Sequence of chain 1.C:
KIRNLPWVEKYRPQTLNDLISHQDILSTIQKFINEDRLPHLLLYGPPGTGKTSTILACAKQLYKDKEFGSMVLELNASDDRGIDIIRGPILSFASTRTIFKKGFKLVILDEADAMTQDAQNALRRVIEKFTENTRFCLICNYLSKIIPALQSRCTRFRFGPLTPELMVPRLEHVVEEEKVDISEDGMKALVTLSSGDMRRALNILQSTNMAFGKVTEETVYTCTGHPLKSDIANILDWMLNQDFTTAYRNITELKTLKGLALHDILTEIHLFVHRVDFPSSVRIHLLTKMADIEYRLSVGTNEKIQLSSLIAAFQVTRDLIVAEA

Sequence of chain 1.D:
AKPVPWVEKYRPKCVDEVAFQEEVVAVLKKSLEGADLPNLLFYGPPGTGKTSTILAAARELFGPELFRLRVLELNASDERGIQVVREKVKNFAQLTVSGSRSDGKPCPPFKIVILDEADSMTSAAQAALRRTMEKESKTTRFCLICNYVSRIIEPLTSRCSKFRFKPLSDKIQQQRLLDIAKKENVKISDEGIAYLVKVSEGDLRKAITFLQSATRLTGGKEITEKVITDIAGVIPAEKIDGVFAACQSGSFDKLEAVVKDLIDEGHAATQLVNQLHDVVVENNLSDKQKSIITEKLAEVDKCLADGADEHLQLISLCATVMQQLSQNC

Binding-site contacts:
Ligand atom O2A contacts residue SER68 of chain 1.C at 2.7 Å (h-bond).
Ligand atom O2' contacts residue VAL23 of chain 1.C at 3.2 Å (h-bond).
Ligand atom PG contacts residue ARG164 of chain 1.D at 3.5 Å.
Ligand atom O2A contacts residue GLY65 of chain 1.C at 3.4 Å.
Ligand atom C5' contacts residue ARG214 of chain 1.C at 3.3 Å.
Ligand atom O2G contacts residue PRO62 of chain 1.C at 3.6 Å.
Ligand atom O2G contacts residue LYS66 of chain 1.C at 2.9 Å (salt-bridge).
Ligand atom O2' contacts residue TYR26 of chain 1.C at 2.5 Å (h-bond).
Ligand atom O1A contacts residue GLU168 of chain 1.D at 2.9 Å (salt-bridge).
Ligand atom N7 contacts residue GLY63 of chain 1.C at 3.4 Å (h-bond).
Ligand atom O3B contacts residue GLY63 of chain 1.C at 3.0 Å (h-bond).
Ligand atom O1B contacts residue MG1 of chain 1.O at 2.6 Å.
Ligand atom N7 contacts residue THR64 of chain 1.C at 3.2 Å.
Ligand atom C2' contacts residue TYR26 of chain 1.C at 3.5 Å (hydrophobic).
Ligand atom N6 contacts residue LEU34 of chain 1.C at 3.5 Å.
Ligand atom O2B contacts residue GLY65 of chain 1.C at 3.2 Å (h-bond).
Ligand atom N1 contacts residue ILE35 of chain 1.C at 3.4 Å.
Ligand atom N7 contacts residue GLY65 of chain 1.C at 3.2 Å (h-bond).
Ligand atom PG contacts residue MG1 of chain 1.O at 3.5 Å.
Ligand atom O3G contacts residue ARG214 of chain 1.C at 3.5 Å (salt-bridge).
Ligand atom C8 contacts residue GLY63 of chain 1.C at 3.4 Å.
Ligand atom O3G contacts residue ARG193 of chain 1.D at 3.2 Å (salt-bridge).
Ligand atom O3A contacts residue GLY65 of chain 1.C at 3.1 Å (h-bond).
Ligand atom O2G contacts residue ARG164 of chain 1.D at 3.5 Å (salt-bridge).
Ligand atom O3G contacts residue ARG164 of chain 1.D at 3.2 Å (salt-bridge).
Ligand atom O3G contacts residue MG1 of chain 1.O at 2.1 Å.
Ligand atom PG contacts residue ARG214 of chain 1.C at 3.4 Å.
Ligand atom O3' contacts residue ARG27 of chain 1.C at 3.3 Å.
Ligand atom S1G contacts residue ARG193 of chain 1.D at 2.7 Å (salt-bridge).
Ligand atom O2G contacts residue ASN156 of chain 1.C at 2.8 Å (h-bond).
Ligand atom S1G contacts residue ARG214 of chain 1.C at 2.8 Å (salt-bridge).
Ligand atom O1A contacts residue ARG214 of chain 1.C at 2.6 Å (salt-bridge).
Ligand atom O3' contacts residue VAL23 of chain 1.C at 2.7 Å (h-bond).
Ligand atom O2B contacts residue THR64 of chain 1.C at 3.5 Å (h-bond).
Ligand atom S1G contacts residue ARG164 of chain 1.D at 3.2 Å (salt-bridge).
Ligand atom N6 contacts residue THR64 of chain 1.C at 3.4 Å (h-bond).
Ligand atom O3B contacts residue ARG214 of chain 1.C at 2.9 Å (salt-bridge).
Ligand atom N9 contacts residue MET213 of chain 1.C at 3.5 Å.
Ligand atom O2B contacts residue LYS66 of chain 1.C at 2.5 Å (salt-bridge).
Ligand atom O1B contacts residue THR67 of chain 1.C at 2.8 Å (h-bond).

The protein below binds the small molecule below.
Small molecule (SMILES): Nc1ncnc2c1ncn2[C@@H]1O[C@H](COP(=O)(O)OP(=O)(O)OP(O)(O)=S)[C@@H](O)[C@H]1O